Binding-site contacts:
Ligand atom C25 contacts residue HIS26 of chain 1.A at 3.4 Å.
Ligand atom C01 contacts residue PHE28 of chain 1.A at 3.6 Å (hydrophobic).
Ligand atom C09 contacts residue PHE28 of chain 1.A at 3.2 Å (hydrophobic).
Ligand atom C25 contacts residue PHE28 of chain 1.A at 3.7 Å (hydrophobic).
Ligand atom N35 contacts residue VAL33 of chain 1.A at 4.0 Å.
Ligand atom C01 contacts residue PHE29 of chain 1.A at 3.4 Å (hydrophobic).
Ligand atom C27 contacts residue PHE28 of chain 1.A at 3.5 Å (hydrophobic).
Ligand atom N35 contacts residue TYR90 of chain 1.A at 3.7 Å.
Ligand atom C31 contacts residue TYR90 of chain 1.A at 3.9 Å (hydrophobic).
Ligand atom C15 contacts residue PRO32 of chain 1.A at 3.4 Å (hydrophobic).
Ligand atom N07 contacts residue PHE28 of chain 1.A at 2.8 Å (h-bond).
Ligand atom C33 contacts residue TYR90 of chain 1.A at 3.5 Å (hydrophobic).
Ligand atom C15 contacts residue ILE37 of chain 1.A at 3.4 Å (hydrophobic).
Ligand atom C37 contacts residue ASN84 of chain 1.A at 3.5 Å.
Ligand atom N07 contacts residue TYR90 of chain 1.A at 3.5 Å.
Ligand atom C05 contacts residue VAL33 of chain 1.A at 3.8 Å (hydrophobic).
Ligand atom N36 contacts residue TYR90 of chain 1.A at 4.0 Å.
Ligand atom C17 contacts residue ILE37 of chain 1.A at 3.8 Å (hydrophobic).
Ligand atom C15 contacts residue VAL33 of chain 1.A at 3.9 Å (hydrophobic).
Ligand atom C33 contacts residue ILE37 of chain 1.A at 3.8 Å (hydrophobic).
Ligand atom C17 contacts residue PRO32 of chain 1.A at 4.0 Å (hydrophobic).
Ligand atom C09 contacts residue TYR90 of chain 1.A at 3.7 Å (hydrophobic).
Ligand atom C29 contacts residue PHE28 of chain 1.A at 4.0 Å (hydrophobic).
Ligand atom C12 contacts residue PHE28 of chain 1.A at 3.5 Å (hydrophobic).
Ligand atom C23 contacts residue GLY27 of chain 1.A at 3.5 Å.
Ligand atom N36 contacts residue VAL33 of chain 1.A at 3.9 Å.
Ligand atom C37 contacts residue TYR41 of chain 1.A at 4.0 Å (hydrophobic).
Ligand atom C05 contacts residue TYR90 of chain 1.A at 3.9 Å (hydrophobic).
Ligand atom C41 contacts residue ASN84 of chain 1.A at 3.6 Å.
Ligand atom C41 contacts residue VAL33 of chain 1.A at 3.8 Å (hydrophobic).
Ligand atom N36 contacts residue ASN84 of chain 1.A at 3.9 Å.
Ligand atom C15 contacts residue PHE31 of chain 1.A at 3.6 Å (hydrophobic).
Ligand atom C06 contacts residue PHE28 of chain 1.A at 3.9 Å (hydrophobic).
Ligand atom C37 contacts residue ALA38 of chain 1.A at 3.5 Å (hydrophobic).
Ligand atom C06 contacts residue TYR90 of chain 1.A at 3.7 Å (hydrophobic).
Ligand atom C37 contacts residue TYR83 of chain 1.A at 3.2 Å (hydrophobic).
Ligand atom C13 contacts residue ILE37 of chain 1.A at 3.3 Å (hydrophobic).
Ligand atom C12 contacts residue ILE37 of chain 1.A at 3.7 Å (hydrophobic).
Ligand atom C13 contacts residue PHE28 of chain 1.A at 3.6 Å (hydrophobic).
Ligand atom O42 contacts residue ASN84 of chain 1.A at 2.9 Å (h-bond).

The protein below binds the small molecule below.
Small molecule (SMILES): Cc1c(NCc2ccccc2-c2ccccc2)cnn(C)c1=O

Sequence of chain 1.A:
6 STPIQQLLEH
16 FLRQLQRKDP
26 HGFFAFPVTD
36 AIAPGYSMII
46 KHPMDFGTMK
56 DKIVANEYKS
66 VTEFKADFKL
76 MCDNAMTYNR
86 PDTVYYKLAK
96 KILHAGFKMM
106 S